Sequence of chain 1.B:
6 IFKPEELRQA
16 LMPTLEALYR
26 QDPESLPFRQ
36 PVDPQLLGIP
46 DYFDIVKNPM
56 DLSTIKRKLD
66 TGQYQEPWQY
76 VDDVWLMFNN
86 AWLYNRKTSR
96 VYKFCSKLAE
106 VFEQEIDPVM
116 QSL

Binding-site contacts:
Ligand atom OAD contacts residue ASN90 of chain 1.B at 3.0 Å (h-bond).
Ligand atom CAK contacts residue VAL96 of chain 1.B at 3.8 Å (hydrophobic).
Ligand atom CAE contacts residue ASN90 of chain 1.B at 3.6 Å.
Ligand atom CAB contacts residue TYR47 of chain 1.B at 4.5 Å (hydrophobic).
Ligand atom CAI contacts residue TYR47 of chain 1.B at 4.3 Å (hydrophobic).
Ligand atom CAG contacts residue PRO32 of chain 1.B at 4.0 Å (hydrophobic).
Ligand atom CAE contacts residue ILE44 of chain 1.B at 3.8 Å (hydrophobic).
Ligand atom OAD contacts residue TYR89 of chain 1.B at 4.4 Å.
Ligand atom CAA contacts residue LEU42 of chain 1.B at 3.3 Å (hydrophobic).
Ligand atom CAK contacts residue VAL37 of chain 1.B at 4.2 Å (hydrophobic).
Ligand atom NAC contacts residue ILE44 of chain 1.B at 4.2 Å.
Ligand atom CAF contacts residue TYR89 of chain 1.B at 4.1 Å (hydrophobic).
Ligand atom CAI contacts residue VAL96 of chain 1.B at 3.8 Å (hydrophobic).
Ligand atom CAE contacts residue TYR89 of chain 1.B at 4.4 Å (hydrophobic).
Ligand atom OAD contacts residue VAL96 of chain 1.B at 3.9 Å.
Ligand atom CAL contacts residue VAL96 of chain 1.B at 4.3 Å (hydrophobic).
Ligand atom CAG contacts residue VAL37 of chain 1.B at 4.0 Å (hydrophobic).
Ligand atom OAD contacts residue ALA86 of chain 1.B at 3.9 Å.
Ligand atom OAD contacts residue TYR47 of chain 1.B at 3.9 Å.
Ligand atom CAJ contacts residue VAL96 of chain 1.B at 4.2 Å (hydrophobic).
Ligand atom CAJ contacts residue ILE44 of chain 1.B at 3.9 Å (hydrophobic).
Ligand atom CAF contacts residue VAL96 of chain 1.B at 4.0 Å (hydrophobic).
Ligand atom CAI contacts residue ASN90 of chain 1.B at 3.9 Å.
Ligand atom CAL contacts residue ILE44 of chain 1.B at 4.5 Å (hydrophobic).
Ligand atom CAF contacts residue ASN90 of chain 1.B at 3.2 Å.
Ligand atom CAG contacts residue VAL96 of chain 1.B at 4.4 Å (hydrophobic).
Ligand atom OAH contacts residue LEU42 of chain 1.B at 4.3 Å.
Ligand atom CAB contacts residue VAL96 of chain 1.B at 4.3 Å (hydrophobic).
Ligand atom CAB contacts residue VAL37 of chain 1.B at 3.6 Å (hydrophobic).
Ligand atom CAI contacts residue VAL37 of chain 1.B at 4.1 Å (hydrophobic).
Ligand atom CAF contacts residue ILE44 of chain 1.B at 4.2 Å (hydrophobic).
Ligand atom CAL contacts residue PRO32 of chain 1.B at 4.4 Å (hydrophobic).
Ligand atom CAB contacts residue PRO32 of chain 1.B at 3.8 Å (hydrophobic).
Ligand atom CAE contacts residue VAL96 of chain 1.B at 4.2 Å (hydrophobic).
Ligand atom CAK contacts residue ASN90 of chain 1.B at 4.3 Å.
Ligand atom CAB contacts residue PHE33 of chain 1.B at 4.1 Å (hydrophobic).
Ligand atom OAH contacts residue PRO32 of chain 1.B at 4.1 Å.

A protein and the small-molecule ligand that binds it are described below.
Small molecule (SMILES): COc1cc(C(C)=O)ccc1N